Binding-site contacts:
Ligand atom O6 contacts residue MET151 of chain 43.E at 3.4 Å.
Ligand atom C8 contacts residue THR156 of chain 43.E at 4.0 Å.
Ligand atom N2 contacts residue THR156 of chain 43.E at 3.6 Å (h-bond).
Ligand atom C2 contacts residue ASN154 of chain 43.E at 3.5 Å.
Ligand atom C7 contacts residue ASN154 of chain 43.E at 3.3 Å.
Ligand atom O7 contacts residue ASN154 of chain 43.E at 2.6 Å (h-bond).
Ligand atom C7 contacts residue THR156 of chain 43.E at 3.9 Å.
Ligand atom C6 contacts residue MET151 of chain 43.E at 4.5 Å (hydrophobic).
Ligand atom N2 contacts residue ASN154 of chain 43.E at 3.8 Å.
Ligand atom C8 contacts residue ASN154 of chain 43.E at 3.6 Å.
Ligand atom C2 contacts residue THR156 of chain 43.E at 4.2 Å.
Ligand atom O5 contacts residue ASN154 of chain 43.E at 4.0 Å.
Ligand atom C1 contacts residue ASN154 of chain 43.E at 3.4 Å.
Ligand atom C1 contacts residue THR156 of chain 43.E at 3.6 Å.

A small-molecule ligand and the protein it binds are described below.
Small molecule (SMILES): CC(=O)N[C@H]1[C@H](O[C@H]2[C@H](O)[C@@H](NC(C)=O)CO[C@@H]2CO)O[C@H](CO)[C@@H](O)[C@@H]1O

Sequence of chain 43.E:
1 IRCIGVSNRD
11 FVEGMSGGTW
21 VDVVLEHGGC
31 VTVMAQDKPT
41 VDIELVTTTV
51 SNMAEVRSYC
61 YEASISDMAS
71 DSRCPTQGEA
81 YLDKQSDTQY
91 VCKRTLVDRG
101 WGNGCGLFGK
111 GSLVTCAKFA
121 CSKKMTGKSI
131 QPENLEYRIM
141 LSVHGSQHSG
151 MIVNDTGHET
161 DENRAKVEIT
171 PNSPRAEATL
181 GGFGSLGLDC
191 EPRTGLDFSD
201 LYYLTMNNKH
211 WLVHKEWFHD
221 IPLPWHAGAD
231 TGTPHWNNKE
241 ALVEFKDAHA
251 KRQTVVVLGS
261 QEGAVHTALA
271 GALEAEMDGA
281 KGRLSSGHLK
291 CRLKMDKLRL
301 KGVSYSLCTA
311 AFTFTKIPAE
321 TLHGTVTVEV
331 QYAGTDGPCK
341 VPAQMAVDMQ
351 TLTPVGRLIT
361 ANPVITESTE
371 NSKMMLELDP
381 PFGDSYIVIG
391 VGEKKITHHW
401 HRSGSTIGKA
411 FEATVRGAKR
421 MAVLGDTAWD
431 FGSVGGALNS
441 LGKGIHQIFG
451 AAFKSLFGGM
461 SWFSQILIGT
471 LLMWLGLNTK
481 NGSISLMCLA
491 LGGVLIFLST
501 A